A protein and the small-molecule ligand that binds it are described below.
Small molecule (SMILES): O=C(COP(=O)(O)O)NO

Binding-site contacts:
Ligand atom O2 contacts residue HIS208 of chain 2.A at 3.2 Å (h-bond).
Ligand atom P contacts residue SER211 of chain 2.A at 3.5 Å.
Ligand atom O4P contacts residue HIS180 of chain 2.A at 3.7 Å.
Ligand atom O2 contacts residue HIS180 of chain 2.A at 3.6 Å (h-bond).
Ligand atom N2 contacts residue ASN24 of chain 2.A at 3.7 Å.
Ligand atom O4P contacts residue ALA179 of chain 2.A at 3.6 Å.
Ligand atom C1 contacts residue ASN230 of chain 2.A at 3.5 Å.
Ligand atom C1 contacts residue GLY209 of chain 2.A at 3.7 Å.
Ligand atom O4P contacts residue SER211 of chain 2.A at 3.3 Å (h-bond).
Ligand atom O3P contacts residue THR233 of chain 2.A at 3.2 Å (h-bond).
Ligand atom O1 contacts residue GLY209 of chain 2.A at 2.8 Å (h-bond).
Ligand atom C1 contacts residue ZN1 of chain 2.D at 2.8 Å.
Ligand atom P contacts residue NA1 of chain 2.E at 3.8 Å.
Ligand atom O4P contacts residue NA1 of chain 2.E at 2.3 Å (h-bond).
Ligand atom C1 contacts residue HIS180 of chain 2.A at 3.3 Å.
Ligand atom O4P contacts residue ALA210 of chain 2.A at 3.6 Å (h-bond).
Ligand atom O3P contacts residue ALA232 of chain 2.A at 2.8 Å (h-bond).
Ligand atom O3P contacts residue VAL231 of chain 2.A at 3.5 Å.
Ligand atom O1 contacts residue HIS208 of chain 2.A at 3.2 Å.
Ligand atom C2 contacts residue ALA232 of chain 2.A at 3.6 Å (hydrophobic).
Ligand atom O2 contacts residue ZN1 of chain 2.D at 2.0 Å.
Ligand atom O1 contacts residue ZN1 of chain 2.D at 2.4 Å.
Ligand atom O3P contacts residue SER211 of chain 2.A at 2.4 Å (h-bond).
Ligand atom O1 contacts residue HIS180 of chain 2.A at 3.1 Å.
Ligand atom O2 contacts residue HIS83 of chain 2.A at 3.0 Å (h-bond).
Ligand atom O4P contacts residue GLY209 of chain 2.A at 3.1 Å.
Ligand atom C2 contacts residue ASN230 of chain 2.A at 3.4 Å.
Ligand atom P contacts residue THR233 of chain 2.A at 3.7 Å.
Ligand atom O1P contacts residue GLY209 of chain 2.A at 3.3 Å.
Ligand atom O1 contacts residue ASN230 of chain 2.A at 3.5 Å.
Ligand atom O2P contacts residue GLY181 of chain 2.A at 3.4 Å (h-bond).
Ligand atom N2 contacts residue ASN230 of chain 2.A at 3.8 Å.
Ligand atom N2 contacts residue ZN1 of chain 2.D at 2.9 Å.
Ligand atom O4P contacts residue GLY181 of chain 2.A at 3.3 Å (h-bond).
Ligand atom P contacts residue GLY181 of chain 2.A at 3.8 Å.
Ligand atom O2 contacts residue ASP82 of chain 2.A at 2.5 Å (salt-bridge).
Ligand atom N2 contacts residue ASP82 of chain 2.A at 3.2 Å (salt-bridge).
Ligand atom O2 contacts residue ASN230 of chain 2.A at 3.3 Å (h-bond).
Ligand atom O2P contacts residue THR233 of chain 2.A at 2.5 Å (h-bond).
Ligand atom O1P contacts residue HIS180 of chain 2.A at 3.4 Å.

Sequence of chain 2.A:
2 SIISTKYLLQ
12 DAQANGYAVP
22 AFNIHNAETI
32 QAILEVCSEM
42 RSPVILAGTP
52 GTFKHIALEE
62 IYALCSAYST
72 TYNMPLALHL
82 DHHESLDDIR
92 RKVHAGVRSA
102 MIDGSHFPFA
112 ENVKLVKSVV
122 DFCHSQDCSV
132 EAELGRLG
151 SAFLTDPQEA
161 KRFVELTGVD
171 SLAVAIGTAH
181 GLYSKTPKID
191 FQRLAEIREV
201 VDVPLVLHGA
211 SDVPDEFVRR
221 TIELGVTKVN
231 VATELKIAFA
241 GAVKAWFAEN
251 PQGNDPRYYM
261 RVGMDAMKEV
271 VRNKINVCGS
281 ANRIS